Binding-site contacts:
Ligand atom CAT contacts residue PHE245 of chain 1.B at 3.6 Å (hydrophobic).
Ligand atom CAZ contacts residue MET150 of chain 1.B at 3.8 Å (hydrophobic).
Ligand atom NAW contacts residue MET248 of chain 1.B at 3.6 Å.
Ligand atom OAX contacts residue PHE253 of chain 1.B at 3.6 Å.
Ligand atom CAF contacts residue GLY154 of chain 1.B at 3.8 Å.
Ligand atom CBD contacts residue LYS153 of chain 1.B at 3.7 Å.
Ligand atom CAR contacts residue ASN283 of chain 1.B at 3.4 Å.
Ligand atom NAV contacts residue LYS153 of chain 1.B at 3.7 Å.
Ligand atom CAD contacts residue HIS151 of chain 1.B at 3.7 Å.
Ligand atom CAH contacts residue GLY154 of chain 1.B at 3.7 Å.
Ligand atom CAE contacts residue LEU138 of chain 1.B at 3.8 Å (hydrophobic).
Ligand atom CAJ contacts residue ILE282 of chain 1.B at 3.2 Å (hydrophobic).
Ligand atom CAD contacts residue MET150 of chain 1.B at 3.5 Å (hydrophobic).
Ligand atom CAQ contacts residue TYR188 of chain 1.B at 3.5 Å (hydrophobic).
Ligand atom CAF contacts residue TYR159 of chain 1.B at 3.8 Å (hydrophobic).
Ligand atom CAL contacts residue PHE260 of chain 1.B at 3.7 Å (hydrophobic).
Ligand atom CAM contacts residue ILE282 of chain 1.B at 3.3 Å (hydrophobic).
Ligand atom NAB contacts residue HIS151 of chain 1.B at 3.4 Å.
Ligand atom OAX contacts residue TYR241 of chain 1.B at 3.8 Å.
Ligand atom OAX contacts residue PHE245 of chain 1.B at 3.3 Å.
Ligand atom CAJ contacts residue MET150 of chain 1.B at 3.4 Å (hydrophobic).
Ligand atom NAB contacts residue MET150 of chain 1.B at 3.5 Å (h-bond).
Ligand atom CAF contacts residue LEU209 of chain 1.B at 3.8 Å (hydrophobic).
Ligand atom OAC contacts residue MET248 of chain 1.B at 3.6 Å (h-bond).
Ligand atom CAR contacts residue LYS153 of chain 1.B at 3.5 Å.
Ligand atom CAH contacts residue LYS153 of chain 1.B at 3.6 Å.
Ligand atom CAY contacts residue MET248 of chain 1.B at 3.6 Å (hydrophobic).
Ligand atom CAG contacts residue HIS185 of chain 1.B at 3.8 Å.
Ligand atom CBE contacts residue PHE260 of chain 1.B at 3.8 Å (hydrophobic).
Ligand atom CAO contacts residue TYR241 of chain 1.B at 3.5 Å (hydrophobic).
Ligand atom CAK contacts residue PHE245 of chain 1.B at 3.8 Å (hydrophobic).
Ligand atom CBA contacts residue PHE245 of chain 1.B at 3.9 Å (hydrophobic).
Ligand atom CAT contacts residue MET248 of chain 1.B at 3.7 Å (hydrophobic).
Ligand atom CAN contacts residue PHE260 of chain 1.B at 3.4 Å (hydrophobic).
Ligand atom NBG contacts residue LYS153 of chain 1.B at 3.8 Å.
Ligand atom CAE contacts residue ASP135 of chain 1.B at 3.4 Å.
Ligand atom CAT contacts residue TYR241 of chain 1.B at 3.4 Å (hydrophobic).
Ligand atom CBC contacts residue ILE278 of chain 1.B at 3.9 Å (hydrophobic).
Ligand atom CAP contacts residue ASN283 of chain 1.B at 3.6 Å.
Ligand atom CAG contacts residue LEU138 of chain 1.B at 3.8 Å (hydrophobic).

Sequence of chain 1.B:
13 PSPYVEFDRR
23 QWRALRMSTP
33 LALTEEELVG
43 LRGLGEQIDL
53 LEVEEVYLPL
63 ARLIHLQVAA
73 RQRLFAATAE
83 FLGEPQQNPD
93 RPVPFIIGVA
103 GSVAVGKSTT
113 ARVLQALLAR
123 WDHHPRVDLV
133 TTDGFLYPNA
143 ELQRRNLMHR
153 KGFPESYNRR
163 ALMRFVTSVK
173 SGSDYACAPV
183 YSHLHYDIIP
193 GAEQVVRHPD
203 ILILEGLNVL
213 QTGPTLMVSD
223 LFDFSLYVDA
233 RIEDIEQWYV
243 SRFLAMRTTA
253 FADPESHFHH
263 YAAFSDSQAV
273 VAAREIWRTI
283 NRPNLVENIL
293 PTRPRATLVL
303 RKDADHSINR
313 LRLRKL

This protein binds this small molecule.
Small molecule (SMILES): CNC(=O)COc1ccc(-c2ccc(C#N)cc2)c(CN2CCN(c3ccccn3)CC2)c1